Sequence of chain 1.C:
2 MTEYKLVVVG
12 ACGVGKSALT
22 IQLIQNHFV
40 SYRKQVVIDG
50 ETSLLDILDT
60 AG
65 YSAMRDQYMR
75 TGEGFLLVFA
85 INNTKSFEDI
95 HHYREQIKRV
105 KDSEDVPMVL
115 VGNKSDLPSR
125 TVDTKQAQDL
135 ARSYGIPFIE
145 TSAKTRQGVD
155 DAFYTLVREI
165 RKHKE

Binding-site contacts:
Ligand atom C25 contacts residue MET73 of chain 1.C at 3.2 Å (hydrophobic).
Ligand atom I04 contacts residue THR59 of chain 1.C at 3.6 Å.
Ligand atom C26 contacts residue MET73 of chain 1.C at 3.3 Å (hydrophobic).
Ligand atom C05 contacts residue THR59 of chain 1.C at 3.5 Å.
Ligand atom C03 contacts residue THR59 of chain 1.C at 3.1 Å.
Ligand atom C09 contacts residue TYR97 of chain 1.C at 3.7 Å (hydrophobic).
Ligand atom C20 contacts residue ALA60 of chain 1.C at 3.4 Å (hydrophobic).
Ligand atom CL1 contacts residue TYR72 of chain 1.C at 3.2 Å.
Ligand atom O24 contacts residue GLN100 of chain 1.C at 3.9 Å.
Ligand atom C11 contacts residue GLY11 of chain 1.C at 3.7 Å.
Ligand atom C12 contacts residue CYS13 of chain 1.C at 4.0 Å (hydrophobic).
Ligand atom O19 contacts residue ALA60 of chain 1.C at 3.1 Å (h-bond).
Ligand atom O24 contacts residue VAL10 of chain 1.C at 4.1 Å.
Ligand atom C16 contacts residue CYS13 of chain 1.C at 2.7 Å (hydrophobic).
Ligand atom C23 contacts residue MET73 of chain 1.C at 3.8 Å (hydrophobic).
Ligand atom C21 contacts residue ALA60 of chain 1.C at 3.9 Å (hydrophobic).
Ligand atom C21 contacts residue THR59 of chain 1.C at 3.1 Å.
Ligand atom C20 contacts residue GLY61 of chain 1.C at 3.6 Å.
Ligand atom C08 contacts residue THR59 of chain 1.C at 4.0 Å.
Ligand atom CL1 contacts residue THR59 of chain 1.C at 4.1 Å.
Ligand atom C26 contacts residue VAL10 of chain 1.C at 3.9 Å (hydrophobic).
Ligand atom C17 contacts residue CYS13 of chain 1.C at 1.8 Å (hydrophobic).
Ligand atom C02 contacts residue MET73 of chain 1.C at 4.0 Å (hydrophobic).
Ligand atom C25 contacts residue GLN100 of chain 1.C at 3.2 Å.
Ligand atom C11 contacts residue CYS13 of chain 1.C at 3.8 Å (hydrophobic).
Ligand atom C02 contacts residue THR59 of chain 1.C at 3.5 Å.
Ligand atom C21 contacts residue GLY61 of chain 1.C at 3.6 Å.
Ligand atom O22 contacts residue GLY11 of chain 1.C at 4.0 Å.
Ligand atom N10 contacts residue GLY11 of chain 1.C at 4.0 Å.
Ligand atom C20 contacts residue THR59 of chain 1.C at 4.0 Å.
Ligand atom CL1 contacts residue MET73 of chain 1.C at 3.7 Å.
Ligand atom C25 contacts residue TYR97 of chain 1.C at 3.3 Å (hydrophobic).
Ligand atom C11 contacts residue TYR97 of chain 1.C at 3.9 Å (hydrophobic).
Ligand atom O22 contacts residue TYR97 of chain 1.C at 2.7 Å (h-bond).
Ligand atom S15 contacts residue ALA60 of chain 1.C at 4.1 Å.
Ligand atom I04 contacts residue TYR72 of chain 1.C at 3.4 Å.
Ligand atom O24 contacts residue TYR97 of chain 1.C at 3.4 Å.
Ligand atom O24 contacts residue MET73 of chain 1.C at 3.9 Å.
Ligand atom CL1 contacts residue VAL8 of chain 1.C at 4.0 Å.
Ligand atom CL1 contacts residue ARG69 of chain 1.C at 3.8 Å.

This small molecule binds to this protein.
Small molecule (SMILES): CCS(=O)(=O)NC1CCN(C(=O)CNc2cc(I)c(Cl)cc2OC)CC1